Sequence of chain 1.M:
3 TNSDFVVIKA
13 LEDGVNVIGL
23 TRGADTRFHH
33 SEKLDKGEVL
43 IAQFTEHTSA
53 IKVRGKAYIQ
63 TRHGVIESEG

Binding-site contacts:
Ligand atom NE1 contacts residue GLN45 of chain 1.M at 2.9 Å (h-bond).
Ligand atom CZ2 contacts residue THR50 of chain 1.M at 4.0 Å.
Ligand atom O contacts residue THR47 of chain 1.M at 3.6 Å (h-bond).
Ligand atom CA contacts residue THR23 of chain 1.N at 3.8 Å.
Ligand atom CA contacts residue GLY25 of chain 1.N at 3.4 Å.
Ligand atom CD2 contacts residue THR50 of chain 1.M at 4.0 Å.
Ligand atom CB contacts residue SER51 of chain 1.N at 3.4 Å.
Ligand atom OXT contacts residue THR47 of chain 1.M at 2.5 Å (h-bond).
Ligand atom CB contacts residue THR23 of chain 1.N at 3.7 Å.
Ligand atom CD1 contacts residue GLN45 of chain 1.M at 3.6 Å.
Ligand atom CZ3 contacts residue HIS32 of chain 1.M at 4.0 Å.
Ligand atom O contacts residue ARG24 of chain 1.N at 3.6 Å.
Ligand atom N contacts residue ARG24 of chain 1.N at 3.8 Å.
Ligand atom N contacts residue THR28 of chain 1.N at 3.0 Å (h-bond).
Ligand atom CD1 contacts residue THR47 of chain 1.M at 3.8 Å.
Ligand atom CH2 contacts residue GLY21 of chain 1.M at 3.6 Å.
Ligand atom C contacts residue GLY25 of chain 1.N at 3.5 Å.
Ligand atom CE3 contacts residue HIS31 of chain 1.M at 4.0 Å.
Ligand atom CG contacts residue SER51 of chain 1.N at 3.8 Å.
Ligand atom CZ3 contacts residue GLY21 of chain 1.M at 3.7 Å.
Ligand atom OXT contacts residue THR50 of chain 1.M at 2.9 Å (h-bond).
Ligand atom N contacts residue GLY25 of chain 1.N at 2.6 Å (h-bond).
Ligand atom CE3 contacts residue HIS32 of chain 1.M at 3.9 Å.
Ligand atom O contacts residue GLY25 of chain 1.N at 3.0 Å (h-bond).
Ligand atom O contacts residue SER51 of chain 1.N at 3.0 Å (h-bond).
Ligand atom CE2 contacts residue THR50 of chain 1.M at 3.9 Å.
Ligand atom N contacts residue ASP27 of chain 1.N at 3.0 Å (salt-bridge).
Ligand atom CZ2 contacts residue ALA44 of chain 1.M at 3.9 Å (hydrophobic).
Ligand atom N contacts residue THR23 of chain 1.N at 2.9 Å (h-bond).
Ligand atom NE1 contacts residue ALA44 of chain 1.M at 3.8 Å.
Ligand atom C contacts residue THR50 of chain 1.M at 4.0 Å.
Ligand atom CB contacts residue THR28 of chain 1.N at 3.4 Å.
Ligand atom OXT contacts residue HIS49 of chain 1.M at 3.8 Å.
Ligand atom CE2 contacts residue GLN45 of chain 1.M at 3.9 Å.
Ligand atom CE2 contacts residue ALA44 of chain 1.M at 4.0 Å (hydrophobic).
Ligand atom C contacts residue THR47 of chain 1.M at 3.4 Å.
Ligand atom CA contacts residue SER51 of chain 1.N at 4.0 Å.
Ligand atom C contacts residue SER51 of chain 1.N at 3.6 Å.
Ligand atom CA contacts residue THR28 of chain 1.N at 3.2 Å.
Ligand atom CD1 contacts residue SER51 of chain 1.N at 3.4 Å.

Sequence of chain 1.N:
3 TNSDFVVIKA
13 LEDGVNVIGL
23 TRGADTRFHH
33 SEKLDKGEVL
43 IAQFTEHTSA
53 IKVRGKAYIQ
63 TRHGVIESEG

This small molecule binds to this protein.
Small molecule (SMILES): N[C@@H](Cc1c[nH]c2ccccc12)C(=O)O